Binding-site contacts:
Ligand atom C5 contacts residue ASN292 of chain 1.A at 3.5 Å.
Ligand atom C8 contacts residue ASP284 of chain 1.A at 3.2 Å.
Ligand atom C2 contacts residue ASN292 of chain 1.A at 2.8 Å.
Ligand atom O5 contacts residue THR192 of chain 1.A at 2.9 Å (h-bond).
Ligand atom O6 contacts residue ASN292 of chain 1.A at 4.4 Å.
Ligand atom N2 contacts residue THR192 of chain 1.A at 4.3 Å.
Ligand atom O5 contacts residue ASN292 of chain 1.A at 2.2 Å (h-bond).
Ligand atom C8 contacts residue GLN290 of chain 1.A at 4.1 Å.
Ligand atom O7 contacts residue ASN292 of chain 1.A at 3.3 Å (h-bond).
Ligand atom C8 contacts residue ASN289 of chain 1.A at 4.0 Å.
Ligand atom O6 contacts residue THR192 of chain 1.A at 3.0 Å (h-bond).
Ligand atom C8 contacts residue ASN292 of chain 1.A at 3.6 Å.
Ligand atom O7 contacts residue ALA193 of chain 1.A at 3.4 Å (h-bond).
Ligand atom C7 contacts residue ASN292 of chain 1.A at 3.1 Å.
Ligand atom C8 contacts residue ALA193 of chain 1.A at 4.2 Å (hydrophobic).
Ligand atom O7 contacts residue PRO194 of chain 1.A at 3.6 Å.
Ligand atom C1 contacts residue THR192 of chain 1.A at 3.5 Å.
Ligand atom C7 contacts residue PRO194 of chain 1.A at 4.2 Å (hydrophobic).
Ligand atom C6 contacts residue THR192 of chain 1.A at 3.8 Å.
Ligand atom O6 contacts residue NAG1 of chain 1.H at 4.0 Å.
Ligand atom O7 contacts residue THR192 of chain 1.A at 3.4 Å.
Ligand atom C1 contacts residue ASN292 of chain 1.A at 1.4 Å.
Ligand atom C3 contacts residue ASN292 of chain 1.A at 3.9 Å.
Ligand atom C7 contacts residue ASP284 of chain 1.A at 3.9 Å.
Ligand atom C2 contacts residue THR192 of chain 1.A at 3.5 Å.
Ligand atom C7 contacts residue ALA193 of chain 1.A at 4.2 Å (hydrophobic).
Ligand atom C7 contacts residue THR192 of chain 1.A at 4.2 Å.
Ligand atom N2 contacts residue ASN292 of chain 1.A at 3.2 Å.
Ligand atom C4 contacts residue THR192 of chain 1.A at 4.4 Å.
Ligand atom C4 contacts residue ASN292 of chain 1.A at 4.3 Å.
Ligand atom N2 contacts residue ASP284 of chain 1.A at 4.3 Å.
Ligand atom C5 contacts residue THR192 of chain 1.A at 3.8 Å.
Ligand atom C6 contacts residue NAG1 of chain 1.H at 4.3 Å.

A small-molecule ligand and the protein it binds are described below.
Small molecule (SMILES): CC(=O)N[C@H]1[C@H](O[C@H]2[C@H](O)[C@@H](NC(C)=O)CO[C@@H]2CO)O[C@H](CO)[C@@H](O[C@@H]2O[C@H](CO[C@H]3O[C@H](CO)[C@@H](O)[C@H](O)[C@@H]3O)[C@@H](O)[C@H](O)[C@@H]2O)[C@@H]1O

Sequence of chain 1.A:
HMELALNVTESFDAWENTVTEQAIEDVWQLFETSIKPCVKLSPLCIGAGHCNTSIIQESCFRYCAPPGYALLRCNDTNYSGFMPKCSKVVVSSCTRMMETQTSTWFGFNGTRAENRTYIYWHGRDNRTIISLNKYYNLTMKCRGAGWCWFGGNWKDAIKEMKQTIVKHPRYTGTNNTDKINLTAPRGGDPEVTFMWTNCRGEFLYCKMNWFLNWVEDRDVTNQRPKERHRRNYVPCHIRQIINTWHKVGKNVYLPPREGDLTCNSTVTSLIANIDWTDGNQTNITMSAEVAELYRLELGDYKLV